Binding-site contacts:
Ligand atom CAJ contacts residue TYR155 of chain 6.A at 3.5 Å (hydrophobic).
Ligand atom OAC contacts residue ASP112 of chain 6.A at 3.8 Å.
Ligand atom CAR contacts residue ASN228 of chain 6.A at 3.7 Å.
Ligand atom CAE contacts residue GLN202 of chain 6.A at 3.6 Å.
Ligand atom CAD contacts residue PHE137 of chain 6.A at 3.9 Å (hydrophobic).
Ligand atom CAR contacts residue TYR201 of chain 6.A at 3.5 Å (hydrophobic).
Ligand atom NBD contacts residue ASN228 of chain 6.A at 3.7 Å.
Ligand atom CAX contacts residue ASN228 of chain 6.A at 3.8 Å.
Ligand atom CBB contacts residue LEU113 of chain 6.A at 3.7 Å (hydrophobic).
Ligand atom CBA contacts residue ASN228 of chain 6.A at 3.7 Å.
Ligand atom CAS contacts residue TRP203 of chain 6.A at 3.4 Å (hydrophobic).
Ligand atom CAN contacts residue PHE135 of chain 6.A at 3.8 Å (hydrophobic).
Ligand atom NBD contacts residue TRP203 of chain 6.A at 3.6 Å.
Ligand atom CAM contacts residue TYR155 of chain 6.A at 3.9 Å (hydrophobic).
Ligand atom CAG contacts residue GLN202 of chain 6.A at 3.5 Å.
Ligand atom CAH contacts residue MET114 of chain 6.A at 3.5 Å (hydrophobic).
Ligand atom OAW contacts residue MET195 of chain 6.A at 3.4 Å.
Ligand atom CAZ contacts residue ILE111 of chain 6.A at 3.9 Å (hydrophobic).
Ligand atom CAP contacts residue LEU113 of chain 6.A at 3.6 Å (hydrophobic).
Ligand atom CAS contacts residue ASN228 of chain 6.A at 3.5 Å.
Ligand atom CAS contacts residue TYR201 of chain 6.A at 3.9 Å (hydrophobic).
Ligand atom NAT contacts residue TYR155 of chain 6.A at 3.9 Å.
Ligand atom NBC contacts residue ASN228 of chain 6.A at 3.7 Å.
Ligand atom CAN contacts residue ILE111 of chain 6.A at 3.8 Å (hydrophobic).
Ligand atom CBA contacts residue TRP203 of chain 6.A at 3.8 Å (hydrophobic).
Ligand atom CAF contacts residue ASP112 of chain 6.A at 3.9 Å.
Ligand atom CAA contacts residue PRO177 of chain 6.A at 3.2 Å (hydrophobic).
Ligand atom CAG contacts residue TRP203 of chain 6.A at 3.7 Å (hydrophobic).
Ligand atom CAI contacts residue PHE135 of chain 6.A at 3.5 Å (hydrophobic).
Ligand atom CAF contacts residue MET114 of chain 6.A at 3.1 Å (hydrophobic).
Ligand atom CAA contacts residue VAL179 of chain 6.A at 3.5 Å (hydrophobic).
Ligand atom OAC contacts residue LEU113 of chain 6.A at 3.4 Å (h-bond).
Ligand atom CAQ contacts residue LEU113 of chain 6.A at 3.6 Å (hydrophobic).
Ligand atom CAL contacts residue ILE111 of chain 6.A at 3.9 Å (hydrophobic).
Ligand atom CAO contacts residue MET230 of chain 6.A at 3.6 Å (hydrophobic).
Ligand atom CAL contacts residue TYR155 of chain 6.A at 3.4 Å (hydrophobic).
Ligand atom NAU contacts residue MET114 of chain 6.A at 3.9 Å.
Ligand atom CAG contacts residue ASN228 of chain 6.A at 3.3 Å.
Ligand atom CAE contacts residue ASN228 of chain 6.A at 3.6 Å.
Ligand atom CAK contacts residue PHE135 of chain 6.A at 3.3 Å (hydrophobic).

A small-molecule ligand and the protein it binds are described below.
Small molecule (SMILES): CCO/N=C/c1ccc(OCC[C@@H](C)CCN2CCN(c3ccncc3)C2=O)cc1

Sequence of chain 6.C:
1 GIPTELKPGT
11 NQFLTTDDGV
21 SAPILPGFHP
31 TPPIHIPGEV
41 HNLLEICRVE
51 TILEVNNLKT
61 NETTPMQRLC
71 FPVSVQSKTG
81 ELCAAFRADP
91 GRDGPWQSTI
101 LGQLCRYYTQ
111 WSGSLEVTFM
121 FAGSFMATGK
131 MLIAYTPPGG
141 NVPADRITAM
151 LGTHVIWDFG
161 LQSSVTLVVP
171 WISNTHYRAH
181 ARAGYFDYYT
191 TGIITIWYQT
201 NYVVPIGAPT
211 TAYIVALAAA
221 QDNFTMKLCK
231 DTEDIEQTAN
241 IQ

Sequence of chain 6.A:
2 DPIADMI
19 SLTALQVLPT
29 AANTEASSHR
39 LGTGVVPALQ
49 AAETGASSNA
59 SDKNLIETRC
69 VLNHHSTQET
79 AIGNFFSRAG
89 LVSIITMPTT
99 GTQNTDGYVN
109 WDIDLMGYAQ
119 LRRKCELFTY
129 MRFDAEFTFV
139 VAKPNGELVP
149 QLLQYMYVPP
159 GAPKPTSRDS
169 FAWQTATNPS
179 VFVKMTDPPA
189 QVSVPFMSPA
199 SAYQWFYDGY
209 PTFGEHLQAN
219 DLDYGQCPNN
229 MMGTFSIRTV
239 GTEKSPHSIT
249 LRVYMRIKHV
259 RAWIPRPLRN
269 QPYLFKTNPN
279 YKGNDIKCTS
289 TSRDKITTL